This small molecule binds to this protein.
Small molecule (SMILES): CCc1cc(O)c(Oc2ccc([N+](=O)[O-])cc2Cl)cc1F

Sequence of chain 1.A:
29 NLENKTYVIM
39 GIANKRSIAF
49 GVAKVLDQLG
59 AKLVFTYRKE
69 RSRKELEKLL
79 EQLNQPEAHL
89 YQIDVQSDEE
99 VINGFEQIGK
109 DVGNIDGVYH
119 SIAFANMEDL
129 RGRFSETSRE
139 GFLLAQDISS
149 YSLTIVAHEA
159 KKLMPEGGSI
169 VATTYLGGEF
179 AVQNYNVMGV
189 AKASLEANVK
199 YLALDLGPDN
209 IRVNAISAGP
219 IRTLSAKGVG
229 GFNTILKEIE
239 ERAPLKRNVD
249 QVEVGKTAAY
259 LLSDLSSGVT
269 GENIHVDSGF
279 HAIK

Binding-site contacts:
Ligand atom C4 contacts residue NAP1 of chain 1.K at 3.4 Å.
Ligand atom O contacts residue NAP1 of chain 1.K at 2.5 Å (h-bond).
Ligand atom C contacts residue VAL227 of chain 1.A at 3.8 Å (hydrophobic).
Ligand atom CL contacts residue ALA121 of chain 1.A at 3.6 Å.
Ligand atom F contacts residue NAP1 of chain 1.K at 2.9 Å.
Ligand atom C7 contacts residue MET186 of chain 1.A at 3.9 Å (hydrophobic).
Ligand atom C3 contacts residue TYR173 of chain 1.A at 3.9 Å (hydrophobic).
Ligand atom C2 contacts residue NAP1 of chain 1.K at 3.2 Å.
Ligand atom C10 contacts residue SER223 of chain 1.A at 3.6 Å.
Ligand atom C6 contacts residue SER223 of chain 1.A at 3.7 Å.
Ligand atom O3 contacts residue PHE122 of chain 1.A at 3.3 Å.
Ligand atom O3 contacts residue ALA123 of chain 1.A at 3.0 Å (h-bond).
Ligand atom C13 contacts residue NAP1 of chain 1.K at 3.0 Å.
Ligand atom C6 contacts residue NAP1 of chain 1.K at 3.8 Å.
Ligand atom F contacts residue PHE230 of chain 1.A at 3.1 Å.
Ligand atom C5 contacts residue NAP1 of chain 1.K at 3.4 Å.
Ligand atom CL contacts residue SER223 of chain 1.A at 3.3 Å.
Ligand atom O1 contacts residue NAP1 of chain 1.K at 3.0 Å (h-bond).
Ligand atom F contacts residue ALA224 of chain 1.A at 3.2 Å.
Ligand atom C12 contacts residue NAP1 of chain 1.K at 3.3 Å.
Ligand atom O2 contacts residue LEU128 of chain 1.A at 3.2 Å.
Ligand atom N contacts residue ALA123 of chain 1.A at 3.3 Å (h-bond).
Ligand atom C11 contacts residue SER223 of chain 1.A at 3.3 Å.
Ligand atom C10 contacts residue MET186 of chain 1.A at 3.7 Å (hydrophobic).
Ligand atom C3 contacts residue NAP1 of chain 1.K at 3.4 Å.
Ligand atom C8 contacts residue MET186 of chain 1.A at 3.6 Å (hydrophobic).
Ligand atom C12 contacts residue ALA224 of chain 1.A at 4.0 Å (hydrophobic).
Ligand atom O2 contacts residue ALA123 of chain 1.A at 2.9 Å (h-bond).
Ligand atom CL contacts residue NAP1 of chain 1.K at 3.4 Å.
Ligand atom O contacts residue LYS190 of chain 1.A at 3.9 Å.
Ligand atom O contacts residue TYR183 of chain 1.A at 2.5 Å (h-bond).
Ligand atom C contacts residue TYR173 of chain 1.A at 3.7 Å (hydrophobic).
Ligand atom C10 contacts residue ALA121 of chain 1.A at 3.6 Å (hydrophobic).
Ligand atom C8 contacts residue LEU128 of chain 1.A at 3.5 Å (hydrophobic).
Ligand atom C9 contacts residue MET186 of chain 1.A at 3.5 Å (hydrophobic).
Ligand atom N contacts residue PHE122 of chain 1.A at 4.0 Å.
Ligand atom C1 contacts residue TYR173 of chain 1.A at 3.7 Å (hydrophobic).
Ligand atom C4 contacts residue TYR183 of chain 1.A at 3.3 Å (hydrophobic).
Ligand atom C3 contacts residue TYR183 of chain 1.A at 3.4 Å (hydrophobic).
Ligand atom C1 contacts residue NAP1 of chain 1.K at 3.3 Å.